A small-molecule ligand and the protein it binds are described below.
Small molecule (SMILES): Cn1cnc(N)c2ncnc1-2

Sequence of chain 1.C:
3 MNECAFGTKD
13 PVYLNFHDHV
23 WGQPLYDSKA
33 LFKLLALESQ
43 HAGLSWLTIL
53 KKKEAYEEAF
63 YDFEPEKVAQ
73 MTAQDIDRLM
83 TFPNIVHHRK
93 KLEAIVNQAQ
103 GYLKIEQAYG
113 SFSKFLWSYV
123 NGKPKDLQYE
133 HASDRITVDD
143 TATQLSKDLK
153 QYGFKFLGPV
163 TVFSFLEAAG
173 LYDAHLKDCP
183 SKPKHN

Binding-site contacts:
Ligand atom N6 contacts residue TRP48 of chain 1.C at 3.8 Å.
Ligand atom N9 contacts residue TRP23 of chain 1.C at 3.4 Å.
Ligand atom C3A contacts residue TRP48 of chain 1.C at 4.1 Å (hydrophobic).
Ligand atom C2 contacts residue TYR15 of chain 1.C at 3.4 Å (hydrophobic).
Ligand atom N3 contacts residue TRP48 of chain 1.C at 3.5 Å.
Ligand atom C4 contacts residue TRP23 of chain 1.C at 4.1 Å (hydrophobic).
Ligand atom N7 contacts residue GLU40 of chain 1.C at 2.6 Å (salt-bridge).
Ligand atom C8 contacts residue SER166 of chain 1.C at 4.2 Å.
Ligand atom C8 contacts residue TRP23 of chain 1.C at 4.3 Å (hydrophobic).
Ligand atom C3A contacts residue PHE18 of chain 1.C at 4.1 Å (hydrophobic).
Ligand atom C3A contacts residue TYR15 of chain 1.C at 3.4 Å (hydrophobic).
Ligand atom N1 contacts residue TYR15 of chain 1.C at 4.3 Å.
Ligand atom N9 contacts residue TRP48 of chain 1.C at 3.4 Å (h-bond).
Ligand atom C8 contacts residue TRP48 of chain 1.C at 3.4 Å (hydrophobic).
Ligand atom N6 contacts residue GLU40 of chain 1.C at 2.8 Å (salt-bridge).
Ligand atom N3 contacts residue TYR15 of chain 1.C at 3.6 Å.
Ligand atom C3A contacts residue PHE8 of chain 1.C at 3.4 Å (hydrophobic).
Ligand atom C2 contacts residue TRP48 of chain 1.C at 3.8 Å (hydrophobic).
Ligand atom N7 contacts residue SER166 of chain 1.C at 4.2 Å.
Ligand atom N7 contacts residue TRP48 of chain 1.C at 3.4 Å.
Ligand atom C8 contacts residue GLU40 of chain 1.C at 3.2 Å.
Ligand atom C5 contacts residue TRP48 of chain 1.C at 3.4 Å (hydrophobic).
Ligand atom C8 contacts residue ALA170 of chain 1.C at 3.5 Å (hydrophobic).
Ligand atom C6 contacts residue SER166 of chain 1.C at 4.3 Å.
Ligand atom C5 contacts residue GLU40 of chain 1.C at 3.8 Å.
Ligand atom N9 contacts residue ALA170 of chain 1.C at 4.0 Å.
Ligand atom N6 contacts residue SER166 of chain 1.C at 4.0 Å.
Ligand atom C6 contacts residue GLU40 of chain 1.C at 3.7 Å.
Ligand atom N3 contacts residue TRP23 of chain 1.C at 4.2 Å.
Ligand atom N1 contacts residue TRP48 of chain 1.C at 3.5 Å.
Ligand atom C5 contacts residue SER166 of chain 1.C at 4.3 Å.
Ligand atom C4 contacts residue PHE18 of chain 1.C at 4.4 Å (hydrophobic).
Ligand atom C4 contacts residue TRP48 of chain 1.C at 3.5 Å (hydrophobic).
Ligand atom N9 contacts residue PHE18 of chain 1.C at 3.5 Å.
Ligand atom C6 contacts residue TRP48 of chain 1.C at 3.5 Å (hydrophobic).
Ligand atom C8 contacts residue PHE18 of chain 1.C at 4.0 Å (hydrophobic).
Ligand atom C3A contacts residue TRP23 of chain 1.C at 3.6 Å (hydrophobic).
Ligand atom N6 contacts residue HIS43 of chain 1.C at 3.6 Å.